Binding-site contacts:
Ligand atom C8 contacts residue CYS922 of chain 1.E at 4.0 Å (hydrophobic).
Ligand atom C2 contacts residue MET921 of chain 1.E at 3.2 Å (hydrophobic).
Ligand atom O7 contacts residue ASN923 of chain 1.E at 4.5 Å.
Ligand atom C1 contacts residue ASN923 of chain 1.E at 1.6 Å.
Ligand atom C2 contacts residue ASN923 of chain 1.E at 2.5 Å.
Ligand atom O7 contacts residue MET921 of chain 1.E at 4.3 Å.
Ligand atom C3 contacts residue MET921 of chain 1.E at 3.9 Å (hydrophobic).
Ligand atom N2 contacts residue MET921 of chain 1.E at 2.2 Å (h-bond).
Ligand atom C8 contacts residue MET921 of chain 1.E at 3.2 Å (hydrophobic).
Ligand atom C7 contacts residue MET921 of chain 1.E at 3.1 Å (hydrophobic).
Ligand atom C7 contacts residue ASN923 of chain 1.E at 3.9 Å.
Ligand atom N2 contacts residue CYS922 of chain 1.E at 4.3 Å.
Ligand atom C4 contacts residue ASN923 of chain 1.E at 4.3 Å.
Ligand atom C1 contacts residue MET921 of chain 1.E at 3.2 Å (hydrophobic).
Ligand atom N2 contacts residue ASN923 of chain 1.E at 2.9 Å (h-bond).
Ligand atom C5 contacts residue ASN923 of chain 1.E at 3.8 Å.
Ligand atom C3 contacts residue ASN923 of chain 1.E at 3.9 Å.
Ligand atom O5 contacts residue ASN923 of chain 1.E at 2.5 Å (h-bond).

Sequence of chain 1.E:
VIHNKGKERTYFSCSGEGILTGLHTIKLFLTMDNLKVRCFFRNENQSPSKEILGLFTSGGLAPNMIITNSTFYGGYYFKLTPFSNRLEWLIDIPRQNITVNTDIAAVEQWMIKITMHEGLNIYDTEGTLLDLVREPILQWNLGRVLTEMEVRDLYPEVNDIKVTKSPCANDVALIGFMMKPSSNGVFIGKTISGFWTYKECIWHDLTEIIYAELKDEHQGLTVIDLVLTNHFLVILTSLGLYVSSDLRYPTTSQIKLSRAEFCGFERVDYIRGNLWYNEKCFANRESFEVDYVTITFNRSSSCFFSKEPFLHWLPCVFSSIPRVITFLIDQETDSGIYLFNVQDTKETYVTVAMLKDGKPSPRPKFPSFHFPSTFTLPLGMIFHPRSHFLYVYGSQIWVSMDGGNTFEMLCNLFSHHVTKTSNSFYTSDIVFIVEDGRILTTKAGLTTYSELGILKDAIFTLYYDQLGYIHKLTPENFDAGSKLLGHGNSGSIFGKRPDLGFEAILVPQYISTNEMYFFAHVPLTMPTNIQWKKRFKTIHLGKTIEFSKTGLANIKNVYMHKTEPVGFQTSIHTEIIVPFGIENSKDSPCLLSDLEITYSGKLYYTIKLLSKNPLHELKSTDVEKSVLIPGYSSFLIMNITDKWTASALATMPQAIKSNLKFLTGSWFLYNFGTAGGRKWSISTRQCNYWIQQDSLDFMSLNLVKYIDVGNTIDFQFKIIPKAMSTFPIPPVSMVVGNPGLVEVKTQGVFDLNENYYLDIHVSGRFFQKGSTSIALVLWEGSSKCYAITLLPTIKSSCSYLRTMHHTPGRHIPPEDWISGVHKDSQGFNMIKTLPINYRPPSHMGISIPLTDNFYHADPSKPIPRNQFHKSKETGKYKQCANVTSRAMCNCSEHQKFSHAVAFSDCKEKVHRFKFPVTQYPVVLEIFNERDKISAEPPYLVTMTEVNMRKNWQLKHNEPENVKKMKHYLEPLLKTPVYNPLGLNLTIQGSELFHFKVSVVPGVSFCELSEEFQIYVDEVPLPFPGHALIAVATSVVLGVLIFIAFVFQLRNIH

The protein below binds the small molecule below.
Small molecule (SMILES): CC(=O)N[C@@H]1[C@@H](O)[C@H](O)[C@@H](CO)O[C@H]1O